Sequence of chain 1.B:
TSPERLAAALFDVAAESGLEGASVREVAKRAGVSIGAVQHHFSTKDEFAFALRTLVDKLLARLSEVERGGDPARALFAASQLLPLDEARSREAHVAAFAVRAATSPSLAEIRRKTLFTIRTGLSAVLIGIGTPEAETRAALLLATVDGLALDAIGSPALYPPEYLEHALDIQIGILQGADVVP

Binding-site contacts:
Ligand atom O3 contacts residue ARG62 of chain 1.B at 2.7 Å (salt-bridge).
Ligand atom S1 contacts residue ARG62 of chain 1.B at 3.6 Å (salt-bridge).
Ligand atom O1 contacts residue ARG62 of chain 1.B at 2.9 Å (salt-bridge).
Ligand atom O2 contacts residue PHE59 of chain 1.B at 4.1 Å.
Ligand atom S1 contacts residue PHE59 of chain 1.B at 4.4 Å.
Ligand atom O1 contacts residue PHE59 of chain 1.B at 3.5 Å.

This protein binds this small molecule.
Small molecule (SMILES): CC[N+](C)(C)CCCS(=O)(=O)[O-]